Sequence of chain 1.A:
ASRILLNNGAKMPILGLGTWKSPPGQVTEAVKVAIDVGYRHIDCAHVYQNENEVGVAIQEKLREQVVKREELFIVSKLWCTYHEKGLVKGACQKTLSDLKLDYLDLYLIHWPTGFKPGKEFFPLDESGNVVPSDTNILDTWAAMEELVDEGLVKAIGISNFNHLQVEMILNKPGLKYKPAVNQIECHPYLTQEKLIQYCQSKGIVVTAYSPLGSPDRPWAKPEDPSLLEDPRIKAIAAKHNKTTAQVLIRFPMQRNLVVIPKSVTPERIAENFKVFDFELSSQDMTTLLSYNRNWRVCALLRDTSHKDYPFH

Binding-site contacts:
Ligand atom F1 contacts residue TYR310 of chain 1.A at 3.7 Å.
Ligand atom F3 contacts residue LEU302 of chain 1.A at 3.2 Å.
Ligand atom C4 contacts residue TRP21 of chain 1.A at 3.7 Å (hydrophobic).
Ligand atom O3 contacts residue HIS111 of chain 1.A at 2.6 Å (h-bond).
Ligand atom C9 contacts residue TRP220 of chain 1.A at 3.5 Å (hydrophobic).
Ligand atom F1 contacts residue PRO311 of chain 1.A at 3.6 Å.
Ligand atom C14 contacts residue THR114 of chain 1.A at 3.5 Å.
Ligand atom C11 contacts residue TRP112 of chain 1.A at 3.5 Å (hydrophobic).
Ligand atom N1 contacts residue TRP220 of chain 1.A at 3.6 Å.
Ligand atom O1 contacts residue PHE123 of chain 1.A at 3.5 Å.
Ligand atom F3 contacts residue THR305 of chain 1.A at 3.5 Å.
Ligand atom C7 contacts residue TRP21 of chain 1.A at 3.6 Å (hydrophobic).
Ligand atom C18 contacts residue TYR49 of chain 1.A at 3.8 Å (hydrophobic).
Ligand atom N2 contacts residue CYS299 of chain 1.A at 3.5 Å (h-bond).
Ligand atom O2 contacts residue TRP112 of chain 1.A at 3.0 Å (h-bond).
Ligand atom C5 contacts residue PHE123 of chain 1.A at 3.8 Å (hydrophobic).
Ligand atom O2 contacts residue NAP1 of chain 1.B at 3.4 Å (h-bond).
Ligand atom O3 contacts residue NAP1 of chain 1.B at 2.9 Å.
Ligand atom C14 contacts residue TRP112 of chain 1.A at 3.8 Å (hydrophobic).
Ligand atom C18 contacts residue HIS111 of chain 1.A at 3.2 Å.
Ligand atom C14 contacts residue PHE116 of chain 1.A at 3.8 Å (hydrophobic).
Ligand atom N3 contacts residue ALA300 of chain 1.A at 3.8 Å.
Ligand atom C17 contacts residue NAP1 of chain 1.B at 3.5 Å.
Ligand atom F2 contacts residue THR114 of chain 1.A at 3.5 Å.
Ligand atom F2 contacts residue LEU302 of chain 1.A at 3.5 Å.
Ligand atom C16 contacts residue LEU301 of chain 1.A at 3.4 Å (hydrophobic).
Ligand atom C12 contacts residue TRP112 of chain 1.A at 3.8 Å (hydrophobic).
Ligand atom C3 contacts residue TRP21 of chain 1.A at 3.8 Å (hydrophobic).
Ligand atom C18 contacts residue NAP1 of chain 1.B at 3.3 Å.
Ligand atom C8 contacts residue TRP21 of chain 1.A at 3.2 Å (hydrophobic).
Ligand atom O3 contacts residue TYR49 of chain 1.A at 2.8 Å (h-bond).
Ligand atom O2 contacts residue HIS111 of chain 1.A at 3.0 Å (h-bond).
Ligand atom S1 contacts residue TRP112 of chain 1.A at 3.4 Å.
Ligand atom F2 contacts residue PHE116 of chain 1.A at 3.8 Å.
Ligand atom F1 contacts residue THR114 of chain 1.A at 3.5 Å.
Ligand atom C13 contacts residue TRP112 of chain 1.A at 3.4 Å (hydrophobic).
Ligand atom C10 contacts residue TRP112 of chain 1.A at 3.7 Å (hydrophobic).
Ligand atom F3 contacts residue TYR310 of chain 1.A at 3.3 Å.
Ligand atom C17 contacts residue TRP21 of chain 1.A at 3.8 Å (hydrophobic).
Ligand atom N3 contacts residue LEU301 of chain 1.A at 3.1 Å (h-bond).

The small molecule below binds the protein below.
Small molecule (SMILES): O=C(O)Cc1nn(Cc2nc3cc(C(F)(F)F)ccc3s2)c(=O)c2ccccc12